The small molecule below binds the protein below.
Small molecule (SMILES): [H]/N=C(\N/C(=N/[H])NCCCCCCNC(=N)NC(=N)Nc1ccc(Cl)cc1)Nc1ccc(Cl)cc1

Sequence of chain 4.A:
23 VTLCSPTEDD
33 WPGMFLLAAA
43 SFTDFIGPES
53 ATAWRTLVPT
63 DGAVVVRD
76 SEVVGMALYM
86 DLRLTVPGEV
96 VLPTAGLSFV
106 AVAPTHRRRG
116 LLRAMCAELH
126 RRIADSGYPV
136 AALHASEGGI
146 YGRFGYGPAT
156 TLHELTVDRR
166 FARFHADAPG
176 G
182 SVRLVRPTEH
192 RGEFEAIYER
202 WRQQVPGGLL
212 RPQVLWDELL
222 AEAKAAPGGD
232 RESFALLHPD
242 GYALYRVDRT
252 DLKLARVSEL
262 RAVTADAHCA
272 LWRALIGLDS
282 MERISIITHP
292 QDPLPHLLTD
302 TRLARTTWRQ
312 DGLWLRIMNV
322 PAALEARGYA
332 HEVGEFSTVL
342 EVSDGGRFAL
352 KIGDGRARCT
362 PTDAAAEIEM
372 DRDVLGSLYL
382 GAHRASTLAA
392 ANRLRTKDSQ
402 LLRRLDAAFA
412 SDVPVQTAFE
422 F

Binding-site contacts:
Ligand atom C11 contacts residue ASP46 of chain 4.A at 3.8 Å.
Ligand atom N6 contacts residue PHE47 of chain 4.A at 4.2 Å.
Ligand atom CL2 contacts residue ARG57 of chain 4.A at 3.7 Å.
Ligand atom C19 contacts residue ALA53 of chain 4.A at 3.8 Å (hydrophobic).
Ligand atom N10 contacts residue PHE422 of chain 4.A at 4.0 Å.
Ligand atom C11 contacts residue TRP56 of chain 4.A at 4.2 Å (hydrophobic).
Ligand atom N7 contacts residue ASP46 of chain 4.A at 2.7 Å (salt-bridge).
Ligand atom C20 contacts residue PHE104 of chain 4.A at 3.2 Å (hydrophobic).
Ligand atom N8 contacts residue PHE104 of chain 4.A at 4.1 Å.
Ligand atom C18 contacts residue PHE104 of chain 4.A at 4.1 Å (hydrophobic).
Ligand atom C12 contacts residue SER52 of chain 4.A at 4.0 Å.
Ligand atom C18 contacts residue LEU83 of chain 4.A at 4.1 Å (hydrophobic).
Ligand atom C15 contacts residue PHE104 of chain 4.A at 3.8 Å (hydrophobic).
Ligand atom N6 contacts residue ASP46 of chain 4.A at 3.2 Å (salt-bridge).
Ligand atom C12 contacts residue ASP46 of chain 4.A at 4.1 Å.
Ligand atom C19 contacts residue PHE104 of chain 4.A at 3.4 Å (hydrophobic).
Ligand atom N9 contacts residue SER103 of chain 4.A at 3.4 Å (h-bond).
Ligand atom CL2 contacts residue TRP33 of chain 4.A at 4.1 Å.
Ligand atom C15 contacts residue SER103 of chain 4.A at 3.7 Å.
Ligand atom C15 contacts residue TRP56 of chain 4.A at 3.6 Å (hydrophobic).
Ligand atom N7 contacts residue PHE44 of chain 4.A at 3.8 Å.
Ligand atom C18 contacts residue TRP56 of chain 4.A at 3.8 Å (hydrophobic).
Ligand atom C10 contacts residue TRP56 of chain 4.A at 3.9 Å (hydrophobic).
Ligand atom C14 contacts residue PHE422 of chain 4.A at 4.0 Å (hydrophobic).
Ligand atom C16 contacts residue SER103 of chain 4.A at 3.7 Å.
Ligand atom CL2 contacts residue LEU83 of chain 4.A at 3.9 Å.
Ligand atom C12 contacts residue TRP56 of chain 4.A at 4.1 Å (hydrophobic).
Ligand atom C19 contacts residue TRP56 of chain 4.A at 4.0 Å (hydrophobic).
Ligand atom C13 contacts residue ASP46 of chain 4.A at 3.4 Å.
Ligand atom C17 contacts residue TRP56 of chain 4.A at 3.5 Å (hydrophobic).
Ligand atom C20 contacts residue TRP56 of chain 4.A at 3.9 Å (hydrophobic).
Ligand atom C16 contacts residue TRP56 of chain 4.A at 3.4 Å (hydrophobic).
Ligand atom N9 contacts residue PHE422 of chain 4.A at 3.0 Å (h-bond).
Ligand atom C16 contacts residue PHE104 of chain 4.A at 4.2 Å (hydrophobic).
Ligand atom C17 contacts residue LEU83 of chain 4.A at 3.8 Å (hydrophobic).
Ligand atom C16 contacts residue MET85 of chain 4.A at 3.8 Å (hydrophobic).
Ligand atom N10 contacts residue TRP56 of chain 4.A at 4.0 Å.
Ligand atom N10 contacts residue SER103 of chain 4.A at 3.0 Å (h-bond).
Ligand atom CL2 contacts residue ALA53 of chain 4.A at 4.1 Å.
Ligand atom C14 contacts residue SER103 of chain 4.A at 3.6 Å.